Binding-site contacts:
Ligand atom C10 contacts residue PHE45 of chain 1.B at 3.7 Å (hydrophobic).
Ligand atom N1 contacts residue PHE45 of chain 1.B at 3.5 Å.
Ligand atom C4 contacts residue VAL207 of chain 1.B at 4.4 Å (hydrophobic).
Ligand atom N7 contacts residue TRP24 of chain 1.B at 3.5 Å.
Ligand atom C11 contacts residue PHE45 of chain 1.B at 3.7 Å (hydrophobic).
Ligand atom C11 contacts residue PRO26 of chain 1.B at 3.1 Å (hydrophobic).
Ligand atom N7 contacts residue THR40 of chain 1.B at 4.2 Å.
Ligand atom C4 contacts residue TRP24 of chain 1.B at 3.6 Å (hydrophobic).
Ligand atom C2 contacts residue TRP24 of chain 1.B at 3.6 Å (hydrophobic).
Ligand atom N1 contacts residue TRP24 of chain 1.B at 3.2 Å.
Ligand atom N3 contacts residue VAL207 of chain 1.B at 3.9 Å.
Ligand atom N6 contacts residue PRO26 of chain 1.B at 3.6 Å.
Ligand atom C2 contacts residue VAL207 of chain 1.B at 4.3 Å (hydrophobic).
Ligand atom C8 contacts residue TRP24 of chain 1.B at 4.1 Å (hydrophobic).
Ligand atom N6 contacts residue TRP24 of chain 1.B at 3.6 Å.
Ligand atom N3 contacts residue TRP24 of chain 1.B at 3.9 Å.
Ligand atom C4 contacts residue PHE45 of chain 1.B at 3.7 Å (hydrophobic).
Ligand atom N9 contacts residue THR40 of chain 1.B at 3.6 Å (h-bond).
Ligand atom N3 contacts residue LYS211 of chain 1.B at 3.0 Å (salt-bridge).
Ligand atom C10 contacts residue TRP24 of chain 1.B at 3.6 Å (hydrophobic).
Ligand atom N7 contacts residue PHE45 of chain 1.B at 3.7 Å.
Ligand atom C8 contacts residue THR40 of chain 1.B at 3.3 Å.
Ligand atom C2 contacts residue PHE45 of chain 1.B at 3.5 Å (hydrophobic).
Ligand atom C10 contacts residue GLU208 of chain 1.B at 4.2 Å.
Ligand atom C8 contacts residue PHE45 of chain 1.B at 4.0 Å (hydrophobic).
Ligand atom N6 contacts residue TRP25 of chain 1.B at 3.7 Å.
Ligand atom N6 contacts residue PHE45 of chain 1.B at 3.5 Å.
Ligand atom N9 contacts residue PHE45 of chain 1.B at 4.2 Å.
Ligand atom C5 contacts residue PHE45 of chain 1.B at 3.5 Å (hydrophobic).
Ligand atom C2 contacts residue LYS211 of chain 1.B at 3.0 Å.
Ligand atom C11 contacts residue TRP24 of chain 1.B at 3.6 Å (hydrophobic).
Ligand atom N9 contacts residue TRP24 of chain 1.B at 4.2 Å.
Ligand atom N7 contacts residue TRP25 of chain 1.B at 3.3 Å.
Ligand atom C6 contacts residue TRP24 of chain 1.B at 3.2 Å (hydrophobic).
Ligand atom C11 contacts residue TRP25 of chain 1.B at 3.8 Å (hydrophobic).
Ligand atom C6 contacts residue PHE45 of chain 1.B at 3.6 Å (hydrophobic).
Ligand atom N1 contacts residue LYS211 of chain 1.B at 4.4 Å.
Ligand atom C8 contacts residue TRP25 of chain 1.B at 3.8 Å (hydrophobic).
Ligand atom C5 contacts residue TRP24 of chain 1.B at 3.1 Å (hydrophobic).
Ligand atom N3 contacts residue PHE45 of chain 1.B at 3.4 Å.

Sequence of chain 1.B:
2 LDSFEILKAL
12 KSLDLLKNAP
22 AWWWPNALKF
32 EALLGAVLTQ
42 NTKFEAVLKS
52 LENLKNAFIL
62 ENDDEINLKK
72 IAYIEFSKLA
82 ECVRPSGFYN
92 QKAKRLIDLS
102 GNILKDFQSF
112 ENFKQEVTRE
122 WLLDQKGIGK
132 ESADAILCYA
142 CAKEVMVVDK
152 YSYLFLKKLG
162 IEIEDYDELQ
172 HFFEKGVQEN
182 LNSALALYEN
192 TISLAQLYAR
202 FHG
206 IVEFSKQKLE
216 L

A small-molecule ligand and the protein it binds are described below.
Small molecule (SMILES): c1cn2cnc3[nH]cnc3c2n1